This protein binds this small molecule.
Small molecule (SMILES): CC(=O)N[C@H]1[C@H](O[C@H]2[C@H](O)[C@@H](NC(C)=O)CO[C@@H]2CO)O[C@H](CO)[C@@H](O)[C@@H]1O

Sequence of chain 1.A:
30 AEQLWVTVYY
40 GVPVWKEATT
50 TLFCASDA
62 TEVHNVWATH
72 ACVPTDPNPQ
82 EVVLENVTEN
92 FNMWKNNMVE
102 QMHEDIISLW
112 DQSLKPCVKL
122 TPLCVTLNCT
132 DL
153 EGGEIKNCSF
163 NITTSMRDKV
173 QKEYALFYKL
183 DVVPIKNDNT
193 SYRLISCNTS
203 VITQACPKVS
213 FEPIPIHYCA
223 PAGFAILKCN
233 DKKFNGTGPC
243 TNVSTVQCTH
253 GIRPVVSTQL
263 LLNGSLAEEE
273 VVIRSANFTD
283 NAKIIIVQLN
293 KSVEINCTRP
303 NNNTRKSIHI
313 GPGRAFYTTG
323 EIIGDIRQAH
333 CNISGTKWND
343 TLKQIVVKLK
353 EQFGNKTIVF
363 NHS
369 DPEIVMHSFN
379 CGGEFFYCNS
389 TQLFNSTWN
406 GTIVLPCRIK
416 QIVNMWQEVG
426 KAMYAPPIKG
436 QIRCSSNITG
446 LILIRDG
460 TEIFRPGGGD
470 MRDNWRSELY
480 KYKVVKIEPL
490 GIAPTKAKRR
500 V

Binding-site contacts:
Ligand atom C3 contacts residue ASN387 of chain 1.A at 3.8 Å.
Ligand atom C4 contacts residue ASN387 of chain 1.A at 4.2 Å.
Ligand atom N2 contacts residue THR389 of chain 1.A at 3.8 Å.
Ligand atom N2 contacts residue ASN387 of chain 1.A at 3.0 Å (h-bond).
Ligand atom C1 contacts residue THR389 of chain 1.A at 3.4 Å.
Ligand atom C2 contacts residue THR389 of chain 1.A at 4.1 Å.
Ligand atom O7 contacts residue ASN387 of chain 1.A at 2.9 Å (h-bond).
Ligand atom C7 contacts residue MET374 of chain 1.A at 4.3 Å (hydrophobic).
Ligand atom O5 contacts residue ASN387 of chain 1.A at 2.3 Å (h-bond).
Ligand atom O7 contacts residue MET374 of chain 1.A at 3.8 Å.
Ligand atom C8 contacts residue MET374 of chain 1.A at 3.8 Å (hydrophobic).
Ligand atom C7 contacts residue ASN387 of chain 1.A at 3.2 Å.
Ligand atom C2 contacts residue ASN387 of chain 1.A at 2.5 Å.
Ligand atom C1 contacts residue ASN387 of chain 1.A at 1.4 Å.
Ligand atom C5 contacts residue ASN387 of chain 1.A at 3.6 Å.
Ligand atom O5 contacts residue THR389 of chain 1.A at 4.3 Å.
Ligand atom C8 contacts residue ASN387 of chain 1.A at 3.9 Å.